A protein and the small-molecule ligand that binds it are described below.
Small molecule (SMILES): Brc1ccc(N2CCCNCC2)cn1

Binding-site contacts:
Ligand atom C8 contacts residue TYR108 of chain 1.KA at 3.1 Å (hydrophobic).
Ligand atom N3 contacts residue TYR108 of chain 1.KA at 2.5 Å (h-bond).
Ligand atom C7 contacts residue TYR108 of chain 1.KA at 3.4 Å (hydrophobic).
Ligand atom C8 contacts residue TYR211 of chain 1.KA at 3.4 Å (hydrophobic).
Ligand atom C9 contacts residue TYR211 of chain 1.KA at 3.4 Å (hydrophobic).
Ligand atom BR1 contacts residue ALA122 of chain 1.LA at 4.0 Å.
Ligand atom C2 contacts residue TRP162 of chain 1.KA at 3.5 Å (hydrophobic).
Ligand atom C1 contacts residue TRP162 of chain 1.KA at 3.0 Å (hydrophobic).
Ligand atom N3 contacts residue SER161 of chain 1.KA at 3.9 Å.
Ligand atom C7 contacts residue TRP72 of chain 1.LA at 3.4 Å (hydrophobic).
Ligand atom C1 contacts residue THR163 of chain 1.KA at 4.0 Å.
Ligand atom C10 contacts residue TYR204 of chain 1.KA at 4.1 Å (hydrophobic).
Ligand atom BR1 contacts residue LEU121 of chain 1.LA at 3.9 Å.
Ligand atom C4 contacts residue THR133 of chain 1.LA at 3.6 Å.
Ligand atom C9 contacts residue TYR204 of chain 1.KA at 3.5 Å (hydrophobic).
Ligand atom C9 contacts residue TRP162 of chain 1.KA at 4.0 Å (hydrophobic).
Ligand atom N1 contacts residue THR133 of chain 1.LA at 4.1 Å.
Ligand atom BR1 contacts residue HIS123 of chain 1.LA at 3.5 Å.
Ligand atom BR1 contacts residue TYR132 of chain 1.LA at 4.0 Å.
Ligand atom C8 contacts residue TRP162 of chain 1.KA at 3.6 Å (hydrophobic).
Ligand atom N3 contacts residue TRP162 of chain 1.KA at 3.2 Å (h-bond).
Ligand atom C3 contacts residue CYS207 of chain 1.KA at 3.9 Å (hydrophobic).
Ligand atom C6 contacts residue TRP72 of chain 1.LA at 4.0 Å (hydrophobic).
Ligand atom C3 contacts residue CYS206 of chain 1.KA at 3.4 Å (hydrophobic).
Ligand atom C5 contacts residue THR133 of chain 1.LA at 3.9 Å.
Ligand atom BR1 contacts residue THR133 of chain 1.LA at 3.9 Å.
Ligand atom C5 contacts residue HIS123 of chain 1.LA at 3.9 Å.
Ligand atom C6 contacts residue TRP162 of chain 1.KA at 3.5 Å (hydrophobic).
Ligand atom C4 contacts residue GLN131 of chain 1.LA at 3.3 Å.
Ligand atom N2 contacts residue TRP162 of chain 1.KA at 3.4 Å (h-bond).
Ligand atom C10 contacts residue CYS206 of chain 1.KA at 3.7 Å (hydrophobic).
Ligand atom C4 contacts residue HIS123 of chain 1.LA at 3.7 Å.
Ligand atom C3 contacts residue THR133 of chain 1.LA at 4.0 Å.
Ligand atom C8 contacts residue TYR204 of chain 1.KA at 3.5 Å (hydrophobic).
Ligand atom BR1 contacts residue GLN131 of chain 1.LA at 3.1 Å.
Ligand atom C3 contacts residue GLN131 of chain 1.LA at 3.9 Å.
Ligand atom N1 contacts residue THR163 of chain 1.KA at 3.4 Å.
Ligand atom C7 contacts residue TRP162 of chain 1.KA at 3.9 Å (hydrophobic).
Ligand atom N1 contacts residue TRP162 of chain 1.KA at 3.8 Å.
Ligand atom C10 contacts residue TRP162 of chain 1.KA at 4.2 Å (hydrophobic).

Sequence of chain 1.LA:
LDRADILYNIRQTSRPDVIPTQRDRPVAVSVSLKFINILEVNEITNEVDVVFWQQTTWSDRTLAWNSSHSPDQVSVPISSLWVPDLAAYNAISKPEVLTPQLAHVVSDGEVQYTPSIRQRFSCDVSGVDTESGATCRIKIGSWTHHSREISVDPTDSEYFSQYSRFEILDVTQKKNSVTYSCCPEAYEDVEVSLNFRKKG

Sequence of chain 1.KA:
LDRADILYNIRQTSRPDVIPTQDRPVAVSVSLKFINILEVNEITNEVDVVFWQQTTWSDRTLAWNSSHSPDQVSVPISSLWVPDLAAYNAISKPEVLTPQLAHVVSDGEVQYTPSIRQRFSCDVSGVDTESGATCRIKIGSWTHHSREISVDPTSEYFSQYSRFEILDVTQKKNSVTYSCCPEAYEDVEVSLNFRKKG